Binding-site contacts:
Ligand atom C5 contacts residue GLU181 of chain 1.A at 3.9 Å.
Ligand atom O7 contacts residue PRO182 of chain 1.A at 3.6 Å.
Ligand atom C6 contacts residue NAG1 of chain 1.N at 3.7 Å.
Ligand atom N2 contacts residue SER415 of chain 1.A at 3.1 Å (h-bond).
Ligand atom C1 contacts residue ASN232 of chain 1.A at 1.4 Å.
Ligand atom O5 contacts residue ASN232 of chain 1.A at 2.4 Å (h-bond).
Ligand atom O5 contacts residue NAG1 of chain 1.N at 3.4 Å.
Ligand atom C1 contacts residue NAG1 of chain 1.N at 4.0 Å.
Ligand atom O4 contacts residue VAL414 of chain 1.A at 3.7 Å.
Ligand atom O6 contacts residue GLY348 of chain 1.A at 3.4 Å.
Ligand atom N2 contacts residue ASN232 of chain 1.A at 2.9 Å (h-bond).
Ligand atom C8 contacts residue ASN346 of chain 1.A at 3.9 Å.
Ligand atom C8 contacts residue LEU231 of chain 1.A at 3.7 Å (hydrophobic).
Ligand atom C2 contacts residue SER415 of chain 1.A at 3.7 Å.
Ligand atom C3 contacts residue SER415 of chain 1.A at 3.7 Å.
Ligand atom O6 contacts residue GLU181 of chain 1.A at 3.7 Å.
Ligand atom O7 contacts residue CYS413 of chain 1.A at 3.6 Å.
Ligand atom O5 contacts residue GLU181 of chain 1.A at 3.7 Å.
Ligand atom C2 contacts residue ASN232 of chain 1.A at 2.5 Å.
Ligand atom C4 contacts residue GLU181 of chain 1.A at 4.0 Å.
Ligand atom C6 contacts residue SER179 of chain 1.A at 3.1 Å.
Ligand atom O7 contacts residue GLU181 of chain 1.A at 4.1 Å.
Ligand atom C7 contacts residue SER415 of chain 1.A at 4.1 Å.
Ligand atom O6 contacts residue GLN408 of chain 1.A at 3.6 Å (h-bond).
Ligand atom C6 contacts residue GLU181 of chain 1.A at 3.5 Å.
Ligand atom C5 contacts residue ASN232 of chain 1.A at 3.7 Å.
Ligand atom C4 contacts residue VAL414 of chain 1.A at 3.8 Å (hydrophobic).
Ligand atom O7 contacts residue VAL414 of chain 1.A at 3.1 Å (h-bond).
Ligand atom C5 contacts residue VAL414 of chain 1.A at 3.4 Å (hydrophobic).
Ligand atom C6 contacts residue GLN408 of chain 1.A at 3.8 Å.
Ligand atom C5 contacts residue NAG1 of chain 1.N at 3.7 Å.
Ligand atom C3 contacts residue ASN232 of chain 1.A at 3.8 Å.
Ligand atom C1 contacts residue SER415 of chain 1.A at 3.9 Å.
Ligand atom O3 contacts residue GLU181 of chain 1.A at 3.8 Å.
Ligand atom O6 contacts residue SER179 of chain 1.A at 3.1 Å (h-bond).
Ligand atom C3 contacts residue VAL414 of chain 1.A at 3.6 Å (hydrophobic).
Ligand atom C8 contacts residue VAL224 of chain 1.A at 3.8 Å (hydrophobic).
Ligand atom C7 contacts residue ASN232 of chain 1.A at 3.6 Å.
Ligand atom C1 contacts residue VAL414 of chain 1.A at 4.0 Å (hydrophobic).
Ligand atom O7 contacts residue ASN232 of chain 1.A at 4.0 Å.

Sequence of chain 1.A:
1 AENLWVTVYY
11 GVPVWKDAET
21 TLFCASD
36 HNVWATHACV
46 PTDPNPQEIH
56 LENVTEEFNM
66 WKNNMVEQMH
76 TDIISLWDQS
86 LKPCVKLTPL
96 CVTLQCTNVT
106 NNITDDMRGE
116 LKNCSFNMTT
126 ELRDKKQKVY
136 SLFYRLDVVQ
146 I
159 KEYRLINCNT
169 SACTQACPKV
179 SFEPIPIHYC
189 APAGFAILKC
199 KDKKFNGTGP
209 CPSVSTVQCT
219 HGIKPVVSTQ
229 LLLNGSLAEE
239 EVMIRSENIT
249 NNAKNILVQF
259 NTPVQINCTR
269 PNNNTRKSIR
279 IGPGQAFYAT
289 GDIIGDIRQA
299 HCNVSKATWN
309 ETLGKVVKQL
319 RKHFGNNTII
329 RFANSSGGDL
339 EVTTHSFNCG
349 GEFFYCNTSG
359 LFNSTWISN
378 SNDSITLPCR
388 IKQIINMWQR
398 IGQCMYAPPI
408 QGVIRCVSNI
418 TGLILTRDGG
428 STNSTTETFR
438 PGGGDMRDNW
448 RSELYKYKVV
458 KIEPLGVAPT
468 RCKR

A small-molecule ligand and the protein it binds are described below.
Small molecule (SMILES): CC(=O)N[C@H]1[C@H](O[C@H]2[C@H](O)[C@@H](NC(C)=O)CO[C@@H]2CO)O[C@H](CO)[C@@H](O[C@@H]2O[C@H](CO)[C@@H](O)[C@H](O[C@H]3O[C@H](CO)[C@@H](O)[C@H](O)[C@@H]3O[C@H]3O[C@H](CO)[C@@H](O)[C@H](O)[C@@H]3O)[C@@H]2O)[C@@H]1O